Binding-site contacts:
Ligand atom OAF contacts residue TYR61 of chain 1.L at 3.7 Å.
Ligand atom CAN contacts residue PRO48 of chain 1.L at 3.0 Å (hydrophobic).
Ligand atom CAV contacts residue TYR61 of chain 1.L at 3.4 Å (hydrophobic).
Ligand atom CBB contacts residue ILE58 of chain 1.L at 3.5 Å (hydrophobic).
Ligand atom CAL contacts residue ILE58 of chain 1.L at 3.5 Å (hydrophobic).
Ligand atom CG contacts residue HIS64 of chain 1.L at 3.6 Å.
Ligand atom OAF contacts residue HIS64 of chain 1.L at 3.2 Å.
Ligand atom CB contacts residue TYR47 of chain 1.L at 3.5 Å (hydrophobic).
Ligand atom CA contacts residue TYR47 of chain 1.L at 3.7 Å (hydrophobic).
Ligand atom CAJ contacts residue TYR47 of chain 1.L at 3.7 Å (hydrophobic).
Ligand atom CBA contacts residue TYR47 of chain 1.L at 3.8 Å (hydrophobic).
Ligand atom O contacts residue TYR47 of chain 1.L at 2.5 Å (h-bond).
Ligand atom CB contacts residue TRP66 of chain 1.L at 3.5 Å (hydrophobic).
Ligand atom CAN contacts residue ARG56 of chain 1.L at 3.6 Å.
Ligand atom OAF contacts residue PHE40 of chain 1.L at 3.6 Å.
Ligand atom N contacts residue TYR47 of chain 1.L at 3.6 Å.
Ligand atom OD1 contacts residue TYR61 of chain 1.L at 3.8 Å.
Ligand atom C contacts residue TYR47 of chain 1.L at 3.4 Å (hydrophobic).
Ligand atom CB contacts residue HIS59 of chain 1.L at 3.4 Å.
Ligand atom CAL contacts residue TYR47 of chain 1.L at 3.7 Å (hydrophobic).
Ligand atom CBA contacts residue ILE58 of chain 1.L at 3.7 Å (hydrophobic).
Ligand atom OD1 contacts residue SER60 of chain 1.L at 2.7 Å (h-bond).
Ligand atom CD2 contacts residue TYR47 of chain 1.L at 3.4 Å (hydrophobic).
Ligand atom CG contacts residue TRP66 of chain 1.L at 3.6 Å (hydrophobic).
Ligand atom C contacts residue HIS59 of chain 1.L at 3.5 Å.
Ligand atom OAH contacts residue TYR61 of chain 1.L at 3.4 Å.
Ligand atom OD1 contacts residue HIS64 of chain 1.L at 2.6 Å (h-bond).
Ligand atom CAJ contacts residue HIS59 of chain 1.L at 3.7 Å.
Ligand atom CAC contacts residue TYR47 of chain 1.L at 3.6 Å (hydrophobic).
Ligand atom NAT contacts residue TYR61 of chain 1.L at 3.6 Å.
Ligand atom NAR contacts residue PRO48 of chain 1.L at 3.7 Å.
Ligand atom CG contacts residue SER60 of chain 1.L at 3.7 Å.
Ligand atom NAR contacts residue ARG56 of chain 1.L at 2.9 Å (salt-bridge).
Ligand atom CAX contacts residue TYR61 of chain 1.L at 3.6 Å (hydrophobic).
Ligand atom CD2 contacts residue TRP37 of chain 1.L at 3.6 Å (hydrophobic).
Ligand atom CA contacts residue HIS59 of chain 1.L at 3.2 Å.
Ligand atom CAA contacts residue TYR61 of chain 1.L at 3.4 Å (hydrophobic).
Ligand atom NAS contacts residue HIS59 of chain 1.L at 2.9 Å (h-bond).
Ligand atom SAU contacts residue PHE25 of chain 1.L at 3.7 Å.
Ligand atom CAY contacts residue TYR47 of chain 1.L at 3.7 Å (hydrophobic).

This small molecule binds to this protein.
Small molecule (SMILES): CC(=O)N[C@H](C(=O)N1C[C@H](O)C[C@H]1C(=O)NCc1ccc(-c2scnc2C)cc1)C(C)(C)C

Sequence of chain 1.L:
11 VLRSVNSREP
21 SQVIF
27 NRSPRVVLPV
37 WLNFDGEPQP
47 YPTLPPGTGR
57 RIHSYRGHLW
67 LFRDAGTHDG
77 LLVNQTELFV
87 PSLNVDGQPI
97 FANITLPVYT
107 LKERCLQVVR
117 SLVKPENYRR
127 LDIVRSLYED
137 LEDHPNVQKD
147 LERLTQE